Sequence of chain 1.B:
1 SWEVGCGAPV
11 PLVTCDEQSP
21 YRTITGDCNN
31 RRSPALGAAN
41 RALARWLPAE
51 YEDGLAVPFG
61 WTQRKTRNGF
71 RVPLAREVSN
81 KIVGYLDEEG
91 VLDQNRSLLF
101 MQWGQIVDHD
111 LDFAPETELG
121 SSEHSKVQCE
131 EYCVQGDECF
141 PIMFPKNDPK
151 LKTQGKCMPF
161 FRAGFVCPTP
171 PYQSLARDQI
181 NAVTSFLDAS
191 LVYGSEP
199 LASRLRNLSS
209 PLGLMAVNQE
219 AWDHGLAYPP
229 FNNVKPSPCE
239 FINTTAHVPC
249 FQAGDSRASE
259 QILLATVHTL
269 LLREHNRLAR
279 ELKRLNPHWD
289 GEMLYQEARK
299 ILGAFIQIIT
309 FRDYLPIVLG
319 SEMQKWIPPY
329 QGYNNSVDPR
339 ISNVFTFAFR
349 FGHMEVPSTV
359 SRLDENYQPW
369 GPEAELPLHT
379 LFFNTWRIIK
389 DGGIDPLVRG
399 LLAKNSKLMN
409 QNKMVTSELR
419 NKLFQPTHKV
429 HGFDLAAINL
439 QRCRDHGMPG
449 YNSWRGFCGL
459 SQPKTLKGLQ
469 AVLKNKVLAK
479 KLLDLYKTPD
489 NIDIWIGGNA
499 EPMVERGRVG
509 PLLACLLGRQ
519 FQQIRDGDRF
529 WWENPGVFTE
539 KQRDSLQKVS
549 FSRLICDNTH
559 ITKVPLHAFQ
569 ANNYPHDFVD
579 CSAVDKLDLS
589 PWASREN

The protein below binds the small molecule below.
Small molecule (SMILES): CC(=O)N[C@H]1[C@H](O[C@H]2[C@H](O)[C@@H](NC(C)=O)CO[C@@H]2CO)O[C@H](CO)[C@@H](O[C@@H]2O[C@H](CO)[C@@H](O)[C@H](O)[C@@H]2O)[C@@H]1O

Binding-site contacts:
Ligand atom C8 contacts residue ASN205 of chain 1.B at 4.2 Å.
Ligand atom C2 contacts residue ASN205 of chain 1.B at 2.2 Å.
Ligand atom C7 contacts residue ASN205 of chain 1.B at 3.0 Å.
Ligand atom C2 contacts residue GLN217 of chain 1.B at 4.5 Å.
Ligand atom C8 contacts residue VAL215 of chain 1.B at 3.7 Å (hydrophobic).
Ligand atom C8 contacts residue GLN217 of chain 1.B at 3.2 Å.
Ligand atom C5 contacts residue SER208 of chain 1.B at 4.1 Å.
Ligand atom N2 contacts residue ASN205 of chain 1.B at 2.6 Å (h-bond).
Ligand atom C7 contacts residue VAL215 of chain 1.B at 4.0 Å (hydrophobic).
Ligand atom O5 contacts residue SER208 of chain 1.B at 3.6 Å.
Ligand atom C6 contacts residue TRP220 of chain 1.B at 4.0 Å (hydrophobic).
Ligand atom O3 contacts residue GLN217 of chain 1.B at 3.5 Å (h-bond).
Ligand atom O7 contacts residue GLN217 of chain 1.B at 3.3 Å (h-bond).
Ligand atom O7 contacts residue ALA214 of chain 1.B at 4.2 Å.
Ligand atom C1 contacts residue ASN205 of chain 1.B at 1.4 Å.
Ligand atom O7 contacts residue ASN205 of chain 1.B at 3.2 Å (h-bond).
Ligand atom C1 contacts residue SER208 of chain 1.B at 4.2 Å.
Ligand atom O7 contacts residue VAL215 of chain 1.B at 2.9 Å.
Ligand atom C4 contacts residue ASN205 of chain 1.B at 4.2 Å.
Ligand atom N2 contacts residue GLN217 of chain 1.B at 3.8 Å.
Ligand atom O6 contacts residue LEU212 of chain 1.B at 4.0 Å.
Ligand atom O5 contacts residue LEU212 of chain 1.B at 4.1 Å.
Ligand atom O6 contacts residue TRP220 of chain 1.B at 3.2 Å.
Ligand atom C5 contacts residue ASN205 of chain 1.B at 3.8 Å.
Ligand atom C7 contacts residue GLN217 of chain 1.B at 3.2 Å.
Ligand atom C3 contacts residue ASN205 of chain 1.B at 3.6 Å.
Ligand atom C6 contacts residue SER208 of chain 1.B at 3.9 Å.
Ligand atom C6 contacts residue LEU210 of chain 1.B at 4.2 Å (hydrophobic).
Ligand atom O5 contacts residue ASN205 of chain 1.B at 2.5 Å (h-bond).
Ligand atom O6 contacts residue LEU210 of chain 1.B at 3.6 Å.